Binding-site contacts:
Ligand atom N contacts residue PHB1 of chain 1.J at 1.3 Å.

This small molecule binds to this protein.
Small molecule (SMILES): N[C@@H](Cc1c[nH]c2ccccc12)C(=O)O